Sequence of chain 1.ZA:
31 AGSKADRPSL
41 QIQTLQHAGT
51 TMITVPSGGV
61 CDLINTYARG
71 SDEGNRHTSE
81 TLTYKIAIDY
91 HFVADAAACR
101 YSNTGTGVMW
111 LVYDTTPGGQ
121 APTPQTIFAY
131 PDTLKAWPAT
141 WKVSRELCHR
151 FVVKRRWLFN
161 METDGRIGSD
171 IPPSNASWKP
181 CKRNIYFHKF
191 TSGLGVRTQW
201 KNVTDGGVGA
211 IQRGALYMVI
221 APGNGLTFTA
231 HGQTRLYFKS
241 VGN

Binding-site contacts:
Ligand atom C2 contacts residue LYS34 of chain 1.ZA at 3.3 Å.
Ligand atom C1' contacts residue ARG155 of chain 1.ZA at 3.5 Å.
Ligand atom P contacts residue HIS149 of chain 1.ZA at 3.8 Å.
Ligand atom N4 contacts residue TYR113 of chain 1.ZA at 3.8 Å.
Ligand atom C2' contacts residue LYS154 of chain 1.ZA at 3.6 Å.
Ligand atom N3 contacts residue PHE190 of chain 1.FA at 3.9 Å.
Ligand atom C2' contacts residue ARG155 of chain 1.ZA at 3.1 Å.
Ligand atom OP1 contacts residue ILE42 of chain 1.FA at 4.1 Å.
Ligand atom O4 contacts residue LYS85 of chain 1.FA at 3.2 Å (salt-bridge).
Ligand atom OP1 contacts residue ARG145 of chain 1.ZA at 2.3 Å (salt-bridge).
Ligand atom OP1 contacts residue ARG235 of chain 1.FA at 3.1 Å (salt-bridge).
Ligand atom N7 contacts residue PHE190 of chain 1.FA at 3.5 Å.
Ligand atom O3' contacts residue TYR237 of chain 1.FA at 3.6 Å.
Ligand atom C2' contacts residue TYR237 of chain 1.FA at 4.0 Å (hydrophobic).
Ligand atom OP1 contacts residue VAL153 of chain 1.ZA at 3.3 Å.
Ligand atom P contacts residue ARG145 of chain 1.ZA at 3.7 Å.
Ligand atom OP2 contacts residue ARG235 of chain 1.FA at 2.5 Å (salt-bridge).
Ligand atom C4 contacts residue PHE190 of chain 1.FA at 3.4 Å (hydrophobic).
Ligand atom C6 contacts residue PHE190 of chain 1.FA at 3.3 Å (hydrophobic).
Ligand atom C5' contacts residue ILE42 of chain 1.FA at 3.8 Å (hydrophobic).
Ligand atom OP2 contacts residue HIS149 of chain 1.ZA at 3.3 Å.
Ligand atom OP1 contacts residue HIS149 of chain 1.ZA at 3.0 Å.
Ligand atom N6 contacts residue PHE190 of chain 1.FA at 3.5 Å.
Ligand atom C2 contacts residue PHE190 of chain 1.FA at 4.2 Å (hydrophobic).
Ligand atom C3' contacts residue ILE42 of chain 1.FA at 3.7 Å (hydrophobic).
Ligand atom C2' contacts residue LEU40 of chain 1.FA at 4.0 Å (hydrophobic).
Ligand atom C5 contacts residue PHE190 of chain 1.FA at 3.3 Å (hydrophobic).
Ligand atom P contacts residue ARG235 of chain 1.FA at 3.3 Å.
Ligand atom C7 contacts residue LEU40 of chain 1.FA at 3.5 Å (hydrophobic).
Ligand atom P contacts residue TYR237 of chain 1.FA at 3.8 Å.
Ligand atom OP2 contacts residue TYR237 of chain 1.FA at 2.7 Å (h-bond).
Ligand atom N1 contacts residue PHE190 of chain 1.FA at 3.7 Å.
Ligand atom N3 contacts residue LYS34 of chain 1.ZA at 3.3 Å (salt-bridge).
Ligand atom OP2 contacts residue ARG156 of chain 1.ZA at 3.8 Å.
Ligand atom C7 contacts residue TYR237 of chain 1.FA at 4.1 Å (hydrophobic).
Ligand atom C8 contacts residue PHE190 of chain 1.FA at 3.5 Å (hydrophobic).
Ligand atom O5' contacts residue HIS149 of chain 1.ZA at 4.1 Å.
Ligand atom O3' contacts residue SER39 of chain 1.FA at 4.1 Å.
Ligand atom N9 contacts residue PHE190 of chain 1.FA at 3.7 Å.
Ligand atom O3' contacts residue VAL153 of chain 1.ZA at 4.1 Å.

The small molecule below binds the protein below.
Small molecule (SMILES): Cc1cn([C@H]2C[C@H](O[P](=O)(O)OC[C@H]3O[C@@H](n4ccc(N)nc4=O)C[C@@H]3O[P](=O)(O)OC[C@H]3O[C@@H](n4ccc(N)nc4=O)C[C@@H]3O[P](=O)(O)OC[C@H]3O[C@@H](n4ccc(N)nc4=O)C[C@@H]3O[P](=O)(O)OC[C@H]3O[C@@H](n4cnc5c(N)ncnc54)C[C@@H]3O)[C@@H](CO[P](=O)(O)O[C@H]3C[C@H](n4cnc5c(N)ncnc54)O[C@@H]3CO[P](=O)(O)O[C@H]3C[C@H](n4cnc5c(N)ncnc54)O[C@@H]3CO[P](=O)(O)O[C@H]3C[C@H](n4cnc5c(N)ncnc54)O[C@@H]3CO[P](=O)(O)O[C@H]3C[C@H](n4cnc5c(N)ncnc54)O[C@@H]3COP(=O)=O)O2)c(=O)[nH]c1=O

Sequence of chain 1.FA:
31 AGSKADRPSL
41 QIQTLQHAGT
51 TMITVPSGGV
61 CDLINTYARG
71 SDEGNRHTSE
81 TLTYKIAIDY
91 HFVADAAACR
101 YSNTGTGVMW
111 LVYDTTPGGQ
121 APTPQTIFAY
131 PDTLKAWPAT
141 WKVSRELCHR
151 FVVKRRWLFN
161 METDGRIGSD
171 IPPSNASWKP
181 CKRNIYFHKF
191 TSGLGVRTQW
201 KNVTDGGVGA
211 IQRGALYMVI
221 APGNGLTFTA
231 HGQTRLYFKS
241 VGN